Sequence of chain 1.A:
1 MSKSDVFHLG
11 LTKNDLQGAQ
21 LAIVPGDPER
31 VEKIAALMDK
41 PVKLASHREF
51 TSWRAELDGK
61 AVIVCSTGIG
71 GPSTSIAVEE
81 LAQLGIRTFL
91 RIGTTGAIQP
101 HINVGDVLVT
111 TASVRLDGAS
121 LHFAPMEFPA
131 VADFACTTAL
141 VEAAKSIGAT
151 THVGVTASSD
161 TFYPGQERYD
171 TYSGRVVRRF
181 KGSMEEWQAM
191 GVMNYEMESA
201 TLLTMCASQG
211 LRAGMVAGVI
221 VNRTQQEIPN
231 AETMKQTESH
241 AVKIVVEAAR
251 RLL

This protein binds this small molecule.
Small molecule (SMILES): Cc1c[nH]c(=O)[nH]c1=O

Binding-site contacts:
Ligand atom C4 contacts residue GLY96 of chain 1.A at 3.7 Å.
Ligand atom O4 contacts residue PHE162 of chain 1.A at 4.2 Å.
Ligand atom N1 contacts residue PHE162 of chain 1.A at 3.8 Å.
Ligand atom C4 contacts residue ARG168 of chain 1.A at 3.7 Å.
Ligand atom CM5 contacts residue GLY96 of chain 1.A at 3.9 Å.
Ligand atom C6 contacts residue THR95 of chain 1.A at 4.2 Å.
Ligand atom C5 contacts residue THR95 of chain 1.A at 4.0 Å.
Ligand atom O2 contacts residue GLN166 of chain 1.A at 3.1 Å (h-bond).
Ligand atom CM5 contacts residue VAL221 of chain 1.A at 3.6 Å (hydrophobic).
Ligand atom C4 contacts residue THR95 of chain 1.A at 4.5 Å.
Ligand atom C2 contacts residue TYR195 of chain 1.A at 3.8 Å (hydrophobic).
Ligand atom N3 contacts residue TYR195 of chain 1.A at 3.8 Å.
Ligand atom N1 contacts residue TYR195 of chain 1.A at 4.4 Å.
Ligand atom C4 contacts residue PHE162 of chain 1.A at 3.6 Å (hydrophobic).
Ligand atom C6 contacts residue PHE162 of chain 1.A at 3.8 Å (hydrophobic).
Ligand atom C5 contacts residue PHE162 of chain 1.A at 3.7 Å (hydrophobic).
Ligand atom C4 contacts residue GLN166 of chain 1.A at 3.6 Å.
Ligand atom C2 contacts residue GLN166 of chain 1.A at 3.8 Å.
Ligand atom CM5 contacts residue ARG168 of chain 1.A at 4.5 Å.
Ligand atom O2 contacts residue MET197 of chain 1.A at 3.5 Å.
Ligand atom O4 contacts residue GLN166 of chain 1.A at 3.5 Å (h-bond).
Ligand atom O4 contacts residue VAL221 of chain 1.A at 4.2 Å.
Ligand atom N3 contacts residue ARG168 of chain 1.A at 4.0 Å.
Ligand atom O4 contacts residue ARG168 of chain 1.A at 2.8 Å (salt-bridge).
Ligand atom C2 contacts residue PHE162 of chain 1.A at 3.7 Å (hydrophobic).
Ligand atom O2 contacts residue TYR195 of chain 1.A at 3.9 Å.
Ligand atom O4 contacts residue GLY96 of chain 1.A at 3.7 Å.
Ligand atom N3 contacts residue GLY96 of chain 1.A at 4.3 Å.
Ligand atom N1 contacts residue THR94 of chain 1.A at 3.8 Å.
Ligand atom C5 contacts residue GLY96 of chain 1.A at 3.7 Å.
Ligand atom CM5 contacts residue ILE220 of chain 1.A at 3.5 Å (hydrophobic).
Ligand atom C2 contacts residue GLU196 of chain 1.A at 4.1 Å.
Ligand atom N3 contacts residue GLN166 of chain 1.A at 2.8 Å (h-bond).
Ligand atom CM5 contacts residue THR95 of chain 1.A at 4.0 Å.
Ligand atom O2 contacts residue GLU196 of chain 1.A at 3.3 Å.
Ligand atom C6 contacts residue GLY96 of chain 1.A at 4.3 Å.
Ligand atom C4 contacts residue TYR195 of chain 1.A at 4.3 Å (hydrophobic).
Ligand atom C6 contacts residue THR94 of chain 1.A at 3.9 Å.
Ligand atom O2 contacts residue PHE162 of chain 1.A at 4.0 Å.
Ligand atom N3 contacts residue PHE162 of chain 1.A at 3.6 Å.